The small molecule below binds the protein below.
Small molecule (SMILES): CC(=O)N[C@@H]1[C@@H](O)[C@H](O)[C@@H](CO)O[C@H]1O

Sequence of chain 1.A:
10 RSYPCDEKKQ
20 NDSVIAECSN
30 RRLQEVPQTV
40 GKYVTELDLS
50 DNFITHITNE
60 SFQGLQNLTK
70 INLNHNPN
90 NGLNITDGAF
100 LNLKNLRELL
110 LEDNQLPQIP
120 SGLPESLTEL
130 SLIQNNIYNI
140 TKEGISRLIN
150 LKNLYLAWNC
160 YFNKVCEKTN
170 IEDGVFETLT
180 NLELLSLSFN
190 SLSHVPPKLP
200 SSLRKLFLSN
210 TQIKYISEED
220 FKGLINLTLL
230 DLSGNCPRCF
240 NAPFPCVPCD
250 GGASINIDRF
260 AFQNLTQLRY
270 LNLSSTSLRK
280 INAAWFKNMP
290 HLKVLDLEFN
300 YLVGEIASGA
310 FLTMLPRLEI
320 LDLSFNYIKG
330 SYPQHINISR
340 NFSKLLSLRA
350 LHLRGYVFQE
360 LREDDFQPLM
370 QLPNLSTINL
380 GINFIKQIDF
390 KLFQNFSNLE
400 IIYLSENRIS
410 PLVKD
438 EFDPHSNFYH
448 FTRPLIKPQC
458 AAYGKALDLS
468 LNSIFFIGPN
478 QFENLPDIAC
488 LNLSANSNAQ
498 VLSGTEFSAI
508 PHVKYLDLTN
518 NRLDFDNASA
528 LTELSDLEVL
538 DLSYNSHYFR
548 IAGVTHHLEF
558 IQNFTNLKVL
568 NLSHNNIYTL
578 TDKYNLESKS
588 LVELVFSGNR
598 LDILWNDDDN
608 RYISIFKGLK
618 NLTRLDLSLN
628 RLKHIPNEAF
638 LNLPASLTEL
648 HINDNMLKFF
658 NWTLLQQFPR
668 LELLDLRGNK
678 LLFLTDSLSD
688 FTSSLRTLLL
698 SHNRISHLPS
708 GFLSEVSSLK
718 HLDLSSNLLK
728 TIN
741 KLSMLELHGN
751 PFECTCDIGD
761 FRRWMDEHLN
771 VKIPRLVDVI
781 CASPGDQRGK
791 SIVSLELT

Binding-site contacts:
Ligand atom O5 contacts residue ASN560 of chain 1.A at 2.3 Å (h-bond).
Ligand atom O7 contacts residue ASN560 of chain 1.A at 3.4 Å (h-bond).
Ligand atom C6 contacts residue GLN559 of chain 1.A at 3.8 Å.
Ligand atom C7 contacts residue THR529 of chain 1.A at 4.1 Å.
Ligand atom C8 contacts residue THR529 of chain 1.A at 3.4 Å.
Ligand atom C1 contacts residue ASN560 of chain 1.A at 1.4 Å.
Ligand atom C4 contacts residue ASN560 of chain 1.A at 4.2 Å.
Ligand atom C2 contacts residue ASN560 of chain 1.A at 2.4 Å.
Ligand atom C7 contacts residue ASN560 of chain 1.A at 3.5 Å.
Ligand atom N2 contacts residue ASN560 of chain 1.A at 3.0 Å (h-bond).
Ligand atom O7 contacts residue THR529 of chain 1.A at 4.3 Å.
Ligand atom C3 contacts residue ASN560 of chain 1.A at 3.8 Å.
Ligand atom C5 contacts residue ASN560 of chain 1.A at 3.6 Å.